Sequence of chain 1.B:
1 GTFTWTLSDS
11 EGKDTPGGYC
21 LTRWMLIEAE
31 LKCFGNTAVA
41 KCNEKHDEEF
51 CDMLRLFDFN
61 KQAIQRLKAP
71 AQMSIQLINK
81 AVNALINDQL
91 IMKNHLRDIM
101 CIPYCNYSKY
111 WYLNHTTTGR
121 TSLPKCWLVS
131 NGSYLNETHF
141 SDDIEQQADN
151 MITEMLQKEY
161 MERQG

Sequence of chain 1.A:
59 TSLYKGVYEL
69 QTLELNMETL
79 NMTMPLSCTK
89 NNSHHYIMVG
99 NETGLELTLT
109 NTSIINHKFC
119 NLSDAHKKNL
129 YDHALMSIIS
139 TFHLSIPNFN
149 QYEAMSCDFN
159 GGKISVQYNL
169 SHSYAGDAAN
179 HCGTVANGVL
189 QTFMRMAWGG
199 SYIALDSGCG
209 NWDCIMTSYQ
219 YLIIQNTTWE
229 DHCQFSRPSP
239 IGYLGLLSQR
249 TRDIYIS

The protein below binds the small molecule below.
Small molecule (SMILES): CC(=O)N[C@H]1[C@H](O[C@H]2[C@H](O)[C@@H](NC(C)=O)CO[C@@H]2CO)O[C@H](CO)[C@@H](O[C@@H]2O[C@H](CO)[C@@H](O)[C@H](O)[C@@H]2O)[C@@H]1O

Binding-site contacts:
Ligand atom C6 contacts residue TRP24 of chain 1.B at 3.9 Å (hydrophobic).
Ligand atom N2 contacts residue TRP24 of chain 1.B at 4.3 Å.
Ligand atom C7 contacts residue TRP24 of chain 1.B at 3.6 Å (hydrophobic).
Ligand atom C3 contacts residue ASN79 of chain 1.A at 3.9 Å.
Ligand atom O6 contacts residue ILE64 of chain 1.B at 4.0 Å.
Ligand atom C1 contacts residue ASN79 of chain 1.A at 1.5 Å.
Ligand atom O5 contacts residue TRP24 of chain 1.B at 4.5 Å.
Ligand atom O7 contacts residue ASN79 of chain 1.A at 3.5 Å (h-bond).
Ligand atom C8 contacts residue ASN79 of chain 1.A at 4.5 Å.
Ligand atom C8 contacts residue TRP227 of chain 1.A at 3.8 Å (hydrophobic).
Ligand atom C5 contacts residue TRP24 of chain 1.B at 4.0 Å (hydrophobic).
Ligand atom C6 contacts residue ASN79 of chain 1.A at 4.3 Å.
Ligand atom O5 contacts residue ASN79 of chain 1.A at 2.4 Å (h-bond).
Ligand atom C6 contacts residue THR77 of chain 1.A at 3.9 Å.
Ligand atom C7 contacts residue ASN99 of chain 1.A at 4.2 Å.
Ligand atom C2 contacts residue GLU76 of chain 1.A at 4.1 Å.
Ligand atom O5 contacts residue MET80 of chain 1.A at 3.8 Å.
Ligand atom C7 contacts residue ASN79 of chain 1.A at 3.4 Å.
Ligand atom O6 contacts residue THR77 of chain 1.A at 4.3 Å.
Ligand atom N2 contacts residue ASN99 of chain 1.A at 4.3 Å.
Ligand atom O6 contacts residue TRP24 of chain 1.B at 4.0 Å.
Ligand atom O3 contacts residue TRP24 of chain 1.B at 3.8 Å.
Ligand atom N2 contacts residue ASN79 of chain 1.A at 3.0 Å (h-bond).
Ligand atom O7 contacts residue GLU76 of chain 1.A at 3.6 Å (salt-bridge).
Ligand atom O7 contacts residue TRP24 of chain 1.B at 3.8 Å.
Ligand atom O5 contacts residue THR77 of chain 1.A at 4.2 Å.
Ligand atom C8 contacts residue TRP24 of chain 1.B at 3.3 Å (hydrophobic).
Ligand atom C8 contacts residue THR77 of chain 1.A at 3.7 Å.
Ligand atom C6 contacts residue MET80 of chain 1.A at 4.5 Å (hydrophobic).
Ligand atom C8 contacts residue ASN99 of chain 1.A at 3.6 Å.
Ligand atom C4 contacts residue ASN79 of chain 1.A at 4.2 Å.
Ligand atom C1 contacts residue MET80 of chain 1.A at 3.8 Å (hydrophobic).
Ligand atom C2 contacts residue ASN79 of chain 1.A at 2.5 Å.
Ligand atom O6 contacts residue MET80 of chain 1.A at 3.4 Å.
Ligand atom O6 contacts residue ARG23 of chain 1.B at 3.8 Å.
Ligand atom C5 contacts residue ASN79 of chain 1.A at 3.8 Å.